Sequence of chain 1.C:
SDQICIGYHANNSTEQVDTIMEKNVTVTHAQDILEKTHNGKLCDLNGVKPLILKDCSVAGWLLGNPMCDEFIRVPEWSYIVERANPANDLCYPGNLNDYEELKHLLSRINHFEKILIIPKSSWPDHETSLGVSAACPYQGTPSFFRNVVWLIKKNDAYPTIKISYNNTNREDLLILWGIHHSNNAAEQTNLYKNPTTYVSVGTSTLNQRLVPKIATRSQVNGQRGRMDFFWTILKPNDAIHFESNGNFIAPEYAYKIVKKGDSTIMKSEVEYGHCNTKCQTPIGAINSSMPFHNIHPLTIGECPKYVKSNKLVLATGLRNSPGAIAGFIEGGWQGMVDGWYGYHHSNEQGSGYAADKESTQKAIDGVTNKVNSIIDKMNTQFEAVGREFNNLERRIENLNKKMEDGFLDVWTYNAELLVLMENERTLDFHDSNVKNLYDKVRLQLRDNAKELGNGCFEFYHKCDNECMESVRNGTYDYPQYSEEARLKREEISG

This protein binds this small molecule.
Small molecule (SMILES): CC(=O)N[C@H]1[C@H](O[C@H]2[C@H](O)[C@@H](NC(C)=O)CO[C@@H]2CO)O[C@H](CO)[C@@H](O[C@@H]2O[C@H](CO)[C@@H](O)[C@H](O)[C@@H]2O)[C@@H]1O

Sequence of chain 1.A:
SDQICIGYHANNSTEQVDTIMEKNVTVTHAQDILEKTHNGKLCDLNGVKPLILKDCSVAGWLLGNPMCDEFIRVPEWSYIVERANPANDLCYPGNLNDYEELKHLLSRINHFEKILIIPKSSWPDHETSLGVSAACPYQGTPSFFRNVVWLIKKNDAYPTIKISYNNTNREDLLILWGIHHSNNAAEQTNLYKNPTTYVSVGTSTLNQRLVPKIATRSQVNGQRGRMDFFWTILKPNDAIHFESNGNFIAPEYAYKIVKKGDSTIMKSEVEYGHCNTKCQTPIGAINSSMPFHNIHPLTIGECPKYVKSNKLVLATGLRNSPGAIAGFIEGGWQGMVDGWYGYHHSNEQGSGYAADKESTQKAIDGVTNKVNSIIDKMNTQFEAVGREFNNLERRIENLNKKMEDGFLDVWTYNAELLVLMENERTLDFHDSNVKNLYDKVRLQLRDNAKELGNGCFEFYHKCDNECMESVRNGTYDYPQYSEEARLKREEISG

Binding-site contacts:
Ligand atom C3 contacts residue ASN166 of chain 1.A at 3.8 Å.
Ligand atom C8 contacts residue ASP238 of chain 1.A at 4.5 Å.
Ligand atom N2 contacts residue ASN166 of chain 1.A at 3.0 Å (h-bond).
Ligand atom C7 contacts residue ASN237 of chain 1.A at 3.8 Å.
Ligand atom C3 contacts residue ASN237 of chain 1.A at 3.7 Å.
Ligand atom O3 contacts residue ASN237 of chain 1.A at 4.4 Å.
Ligand atom O7 contacts residue ASN166 of chain 1.A at 3.9 Å.
Ligand atom C7 contacts residue ASN166 of chain 1.A at 3.6 Å.
Ligand atom C5 contacts residue ASN166 of chain 1.A at 3.6 Å.
Ligand atom C8 contacts residue ASN237 of chain 1.A at 3.1 Å.
Ligand atom N2 contacts residue ASN237 of chain 1.A at 3.0 Å (h-bond).
Ligand atom C2 contacts residue ASN166 of chain 1.A at 2.5 Å.
Ligand atom O5 contacts residue ASN166 of chain 1.A at 2.3 Å (h-bond).
Ligand atom C1 contacts residue ASN237 of chain 1.A at 3.5 Å.
Ligand atom C1 contacts residue ASN166 of chain 1.A at 1.4 Å.
Ligand atom C7 contacts residue ALA239 of chain 1.A at 4.2 Å (hydrophobic).
Ligand atom C2 contacts residue ASN237 of chain 1.A at 3.5 Å.
Ligand atom O7 contacts residue ASN237 of chain 1.A at 3.9 Å.
Ligand atom C4 contacts residue ASN166 of chain 1.A at 4.2 Å.
Ligand atom C8 contacts residue ALA239 of chain 1.A at 3.7 Å (hydrophobic).
Ligand atom C8 contacts residue SER218 of chain 1.C at 4.1 Å.